Sequence of chain 2.A:
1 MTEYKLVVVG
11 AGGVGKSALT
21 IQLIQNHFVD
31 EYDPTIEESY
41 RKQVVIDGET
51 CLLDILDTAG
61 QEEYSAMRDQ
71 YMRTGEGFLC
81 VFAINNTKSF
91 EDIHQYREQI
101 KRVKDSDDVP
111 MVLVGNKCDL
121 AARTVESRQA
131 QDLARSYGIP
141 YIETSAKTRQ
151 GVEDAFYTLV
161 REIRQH

The small molecule below binds the protein below.
Small molecule (SMILES): Nc1nc2c(ncn2[C@@H]2O[C@H](CO[P](=O)(O)O[P](=O)(O)NP(=O)(O)O)[C@@H](O)[C@H]2O)c(=O)[nH]1

Binding-site contacts:
Ligand atom N3B contacts residue GLY13 of chain 2.A at 3.1 Å (h-bond).
Ligand atom O2' contacts residue ASP30 of chain 2.A at 3.2 Å.
Ligand atom O1B contacts residue GLY15 of chain 2.A at 3.2 Å (h-bond).
Ligand atom O2' contacts residue PHE28 of chain 2.A at 3.4 Å.
Ligand atom O3A contacts residue GLY15 of chain 2.A at 3.1 Å (h-bond).
Ligand atom O6 contacts residue SER145 of chain 2.A at 3.5 Å.
Ligand atom PG contacts residue MG1 of chain 2.B at 3.5 Å.
Ligand atom O2G contacts residue LYS16 of chain 2.A at 2.7 Å (salt-bridge).
Ligand atom O6 contacts residue ASN116 of chain 2.A at 3.4 Å (h-bond).
Ligand atom O2' contacts residue VAL29 of chain 2.A at 2.8 Å (h-bond).
Ligand atom O1G contacts residue MG1 of chain 2.B at 2.4 Å.
Ligand atom O3A contacts residue GLY13 of chain 2.A at 3.5 Å.
Ligand atom O6 contacts residue ASP119 of chain 2.A at 3.3 Å (salt-bridge).
Ligand atom N7 contacts residue ASN116 of chain 2.A at 3.0 Å (h-bond).
Ligand atom O1B contacts residue VAL14 of chain 2.A at 3.2 Å (h-bond).
Ligand atom O1A contacts residue SER17 of chain 2.A at 3.3 Å.
Ligand atom C4 contacts residue PHE28 of chain 2.A at 3.6 Å (hydrophobic).
Ligand atom O1A contacts residue ALA18 of chain 2.A at 2.8 Å (h-bond).
Ligand atom N2 contacts residue ASP119 of chain 2.A at 3.0 Å (salt-bridge).
Ligand atom O1G contacts residue THR35 of chain 2.A at 3.0 Å (h-bond).
Ligand atom O1B contacts residue GLY13 of chain 2.A at 3.5 Å (h-bond).
Ligand atom O2B contacts residue MG1 of chain 2.B at 2.4 Å.
Ligand atom O2G contacts residue GLY12 of chain 2.A at 3.3 Å.
Ligand atom O2G contacts residue GLY60 of chain 2.A at 3.1 Å (h-bond).
Ligand atom C8 contacts residue GLY15 of chain 2.A at 3.5 Å.
Ligand atom PB contacts residue MG1 of chain 2.B at 3.5 Å.
Ligand atom O2G contacts residue GLY13 of chain 2.A at 3.6 Å (h-bond).
Ligand atom O1B contacts residue LYS16 of chain 2.A at 3.0 Å (salt-bridge).
Ligand atom O2B contacts residue LYS16 of chain 2.A at 3.5 Å (salt-bridge).
Ligand atom O3G contacts residue PRO34 of chain 2.A at 3.4 Å.
Ligand atom O2B contacts residue SER17 of chain 2.A at 3.2 Å (h-bond).
Ligand atom C5 contacts residue ASN116 of chain 2.A at 3.5 Å.
Ligand atom O6 contacts residue ALA146 of chain 2.A at 2.8 Å (h-bond).
Ligand atom O6 contacts residue LYS147 of chain 2.A at 3.2 Å (salt-bridge).
Ligand atom N1 contacts residue ASP119 of chain 2.A at 3.0 Å (salt-bridge).
Ligand atom C8 contacts residue ALA18 of chain 2.A at 3.5 Å (hydrophobic).
Ligand atom O4' contacts residue LYS117 of chain 2.A at 3.1 Å (salt-bridge).
Ligand atom O1A contacts residue GLY15 of chain 2.A at 3.5 Å.
Ligand atom N2 contacts residue LEU120 of chain 2.A at 3.6 Å.
Ligand atom C5' contacts residue GLY13 of chain 2.A at 3.2 Å.